Binding-site contacts:
Ligand atom C4 contacts residue TRP188 of chain 1.A at 4.2 Å (hydrophobic).
Ligand atom O1 contacts residue THR189 of chain 1.A at 4.0 Å.
Ligand atom O5 contacts residue PRO190 of chain 1.A at 3.3 Å.
Ligand atom O5 contacts residue THR189 of chain 1.A at 3.3 Å.
Ligand atom C1 contacts residue THR189 of chain 1.A at 4.0 Å.
Ligand atom O6 contacts residue THR189 of chain 1.A at 3.7 Å.
Ligand atom O6 contacts residue GLU193 of chain 1.A at 3.0 Å (salt-bridge).
Ligand atom O6 contacts residue PRO190 of chain 1.A at 3.5 Å (h-bond).
Ligand atom C1 contacts residue PRO221 of chain 1.A at 4.1 Å (hydrophobic).
Ligand atom O1 contacts residue PRO190 of chain 1.A at 3.5 Å.
Ligand atom C1 contacts residue TRP188 of chain 1.A at 3.5 Å (hydrophobic).
Ligand atom C6 contacts residue PRO190 of chain 1.A at 4.0 Å (hydrophobic).
Ligand atom O1 contacts residue PRO221 of chain 1.A at 3.7 Å.
Ligand atom C6 contacts residue THR189 of chain 1.A at 3.6 Å.
Ligand atom C5 contacts residue PRO190 of chain 1.A at 4.4 Å (hydrophobic).
Ligand atom O5 contacts residue TRP188 of chain 1.A at 3.6 Å (h-bond).
Ligand atom C5 contacts residue THR189 of chain 1.A at 4.0 Å.
Ligand atom C6 contacts residue GLU193 of chain 1.A at 3.4 Å.
Ligand atom O1 contacts residue TRP188 of chain 1.A at 4.1 Å.
Ligand atom C5 contacts residue TRP188 of chain 1.A at 3.6 Å (hydrophobic).
Ligand atom C1 contacts residue PRO190 of chain 1.A at 4.0 Å (hydrophobic).
Ligand atom O4 contacts residue TRP188 of chain 1.A at 3.4 Å (h-bond).
Ligand atom O1 contacts residue GLY20 of chain 1.A at 3.4 Å.
Ligand atom C6 contacts residue TRP188 of chain 1.A at 3.4 Å (hydrophobic).

The small molecule below binds the protein below.
Small molecule (SMILES): OC[C@H]1O[C@@H](O)[C@H](O)[C@@H](O)[C@@H]1O

Sequence of chain 1.A:
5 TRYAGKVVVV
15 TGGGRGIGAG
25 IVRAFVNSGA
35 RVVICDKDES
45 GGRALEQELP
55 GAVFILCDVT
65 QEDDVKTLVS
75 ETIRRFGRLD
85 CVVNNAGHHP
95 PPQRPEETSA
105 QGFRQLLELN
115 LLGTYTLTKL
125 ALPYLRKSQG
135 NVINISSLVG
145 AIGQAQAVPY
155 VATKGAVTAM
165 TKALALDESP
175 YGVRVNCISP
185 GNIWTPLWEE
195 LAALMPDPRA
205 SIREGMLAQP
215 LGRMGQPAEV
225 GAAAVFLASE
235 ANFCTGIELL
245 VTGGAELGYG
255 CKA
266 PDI